The protein below binds the small molecule below.
Small molecule (SMILES): Cn1nc(C(F)(F)F)cc1[B-](O)(O)c1cc(C(F)(F)F)nn1C

Binding-site contacts:
Ligand atom N2 contacts residue THR88 of chain 1.B at 3.8 Å.
Ligand atom F6 contacts residue THR88 of chain 1.B at 3.6 Å.
Ligand atom C8 contacts residue HIS7 of chain 1.B at 2.7 Å.
Ligand atom F1 contacts residue MET46 of chain 1.B at 3.8 Å.
Ligand atom N1 contacts residue HIS7 of chain 1.B at 3.9 Å.
Ligand atom F1 contacts residue ILE51 of chain 1.B at 3.8 Å.
Ligand atom N3 contacts residue HIS7 of chain 1.B at 3.5 Å (h-bond).
Ligand atom F3 contacts residue ASN47 of chain 1.B at 3.8 Å.
Ligand atom F3 contacts residue YLZ1 of chain 1.U at 3.5 Å.
Ligand atom C7 contacts residue HIS7 of chain 1.B at 3.8 Å.
Ligand atom C2 contacts residue THR103 of chain 1.B at 3.8 Å.
Ligand atom F5 contacts residue VAL100 of chain 1.B at 3.0 Å.
Ligand atom N1 contacts residue GLU48 of chain 1.B at 3.7 Å.
Ligand atom C7 contacts residue THR103 of chain 1.B at 3.8 Å.
Ligand atom C7 contacts residue YLZ1 of chain 1.U at 3.5 Å.
Ligand atom O1 contacts residue HIS8 of chain 1.B at 3.9 Å.
Ligand atom F2 contacts residue ILE51 of chain 1.B at 3.2 Å.
Ligand atom F6 contacts residue YLZ1 of chain 1.U at 3.1 Å.
Ligand atom C4 contacts residue MET46 of chain 1.B at 3.7 Å (hydrophobic).
Ligand atom F2 contacts residue MET46 of chain 1.B at 3.2 Å.
Ligand atom C9 contacts residue ASP99 of chain 1.B at 3.9 Å.
Ligand atom F1 contacts residue YLZ1 of chain 1.U at 2.9 Å.
Ligand atom C6 contacts residue ASP99 of chain 1.B at 3.9 Å.
Ligand atom C10 contacts residue HIS7 of chain 1.B at 3.8 Å.
Ligand atom F1 contacts residue THR103 of chain 1.B at 3.9 Å.
Ligand atom C4 contacts residue YLZ1 of chain 1.U at 3.8 Å.
Ligand atom F3 contacts residue MET46 of chain 1.B at 3.3 Å.
Ligand atom C2 contacts residue HIS7 of chain 1.B at 3.1 Å.
Ligand atom F2 contacts residue ASN47 of chain 1.B at 2.9 Å.
Ligand atom C3 contacts residue HIS7 of chain 1.B at 2.6 Å.
Ligand atom O1 contacts residue GLU48 of chain 1.B at 3.5 Å (salt-bridge).
Ligand atom F5 contacts residue ASP96 of chain 1.B at 3.6 Å.
Ligand atom B1 contacts residue HIS7 of chain 1.B at 1.5 Å.
Ligand atom C5 contacts residue GLU48 of chain 1.B at 3.2 Å.
Ligand atom O1 contacts residue HIS7 of chain 1.B at 2.5 Å (h-bond).
Ligand atom F5 contacts residue ASP99 of chain 1.B at 3.1 Å.
Ligand atom F3 contacts residue ASP85 of chain 1.B at 3.5 Å.
Ligand atom N4 contacts residue ASP99 of chain 1.B at 3.4 Å.
Ligand atom F2 contacts residue GLU48 of chain 1.B at 3.2 Å.
Ligand atom F6 contacts residue VAL100 of chain 1.B at 3.8 Å.

Sequence of chain 1.B:
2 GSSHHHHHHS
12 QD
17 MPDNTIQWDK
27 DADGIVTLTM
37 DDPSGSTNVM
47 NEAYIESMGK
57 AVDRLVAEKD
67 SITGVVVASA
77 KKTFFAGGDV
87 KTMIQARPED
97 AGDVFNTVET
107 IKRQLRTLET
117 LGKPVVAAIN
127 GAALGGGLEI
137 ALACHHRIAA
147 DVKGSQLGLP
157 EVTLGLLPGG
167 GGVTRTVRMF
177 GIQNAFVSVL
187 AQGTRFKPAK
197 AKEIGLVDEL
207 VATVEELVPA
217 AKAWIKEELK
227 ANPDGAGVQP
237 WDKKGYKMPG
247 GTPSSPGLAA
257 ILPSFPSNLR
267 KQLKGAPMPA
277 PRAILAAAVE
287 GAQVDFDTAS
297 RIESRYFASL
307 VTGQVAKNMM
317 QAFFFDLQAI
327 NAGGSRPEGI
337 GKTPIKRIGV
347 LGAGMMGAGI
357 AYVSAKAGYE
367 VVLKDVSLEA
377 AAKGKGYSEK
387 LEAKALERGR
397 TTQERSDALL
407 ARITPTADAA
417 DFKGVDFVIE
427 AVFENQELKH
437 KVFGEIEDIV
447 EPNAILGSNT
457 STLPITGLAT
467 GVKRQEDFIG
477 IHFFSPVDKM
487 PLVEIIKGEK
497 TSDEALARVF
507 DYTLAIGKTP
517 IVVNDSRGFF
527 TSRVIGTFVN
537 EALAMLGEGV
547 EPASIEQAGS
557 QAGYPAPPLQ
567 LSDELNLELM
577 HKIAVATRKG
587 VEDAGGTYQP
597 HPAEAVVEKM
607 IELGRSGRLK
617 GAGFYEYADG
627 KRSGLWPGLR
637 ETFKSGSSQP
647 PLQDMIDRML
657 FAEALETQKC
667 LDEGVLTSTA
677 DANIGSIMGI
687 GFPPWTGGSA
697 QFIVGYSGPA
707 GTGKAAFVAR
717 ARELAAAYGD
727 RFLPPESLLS